Binding-site contacts:
Ligand atom C2' contacts residue ASN218 of chain 3.S at 3.5 Å.
Ligand atom C5' contacts residue ASP113 of chain 4.O at 3.7 Å.
Ligand atom N3 contacts residue TYR196 of chain 4.Q at 3.6 Å.
Ligand atom N3 contacts residue PHE149 of chain 4.Q at 3.5 Å.
Ligand atom N4 contacts residue LYS59 of chain 4.Q at 3.6 Å.
Ligand atom C5 contacts residue TYR198 of chain 4.Q at 3.5 Å (hydrophobic).
Ligand atom C2' contacts residue TYR196 of chain 4.Q at 3.0 Å (hydrophobic).
Ligand atom C5' contacts residue ARG70 of chain 3.S at 3.4 Å.
Ligand atom O4' contacts residue ARG80 of chain 4.O at 3.4 Å (salt-bridge).
Ligand atom O3' contacts residue ASP113 of chain 4.O at 3.6 Å (salt-bridge).
Ligand atom C2 contacts residue PHE149 of chain 4.Q at 3.4 Å (hydrophobic).
Ligand atom C6 contacts residue PHE149 of chain 4.Q at 3.4 Å (hydrophobic).
Ligand atom N6 contacts residue PHE149 of chain 4.Q at 3.6 Å.
Ligand atom N1 contacts residue PHE149 of chain 4.Q at 3.4 Å.
Ligand atom OP2 contacts residue TYR62 of chain 4.Q at 2.8 Å (h-bond).
Ligand atom O3' contacts residue LEU118 of chain 4.O at 3.5 Å (h-bond).
Ligand atom C2 contacts residue TYR196 of chain 4.Q at 3.7 Å (hydrophobic).
Ligand atom C3' contacts residue TYR196 of chain 4.Q at 3.1 Å (hydrophobic).
Ligand atom C2' contacts residue CYS19 of chain 4.Q at 3.7 Å (hydrophobic).
Ligand atom OP1 contacts residue LYS120 of chain 4.O at 2.9 Å (salt-bridge).
Ligand atom OP2 contacts residue LYS120 of chain 4.O at 3.4 Å (salt-bridge).
Ligand atom OP1 contacts residue ASP113 of chain 4.O at 2.9 Å (salt-bridge).
Ligand atom O2 contacts residue TYR196 of chain 4.Q at 3.2 Å.
Ligand atom OP2 contacts residue TYR196 of chain 4.Q at 2.8 Å (h-bond).
Ligand atom C5' contacts residue LYS120 of chain 4.O at 3.5 Å.
Ligand atom C5' contacts residue ARG112 of chain 4.O at 3.6 Å.
Ligand atom OP2 contacts residue ASN218 of chain 3.S at 3.1 Å (h-bond).
Ligand atom C4 contacts residue PHE149 of chain 4.Q at 3.5 Å (hydrophobic).
Ligand atom C6 contacts residue CYS19 of chain 4.Q at 3.7 Å (hydrophobic).
Ligand atom OP2 contacts residue ARG194 of chain 4.Q at 3.1 Å (salt-bridge).
Ligand atom C1' contacts residue ARG80 of chain 4.O at 3.7 Å.
Ligand atom C5 contacts residue PHE149 of chain 4.Q at 3.4 Å (hydrophobic).
Ligand atom OP2 contacts residue ARG70 of chain 3.S at 2.5 Å (salt-bridge).
Ligand atom N4 contacts residue SER60 of chain 4.Q at 3.5 Å (h-bond).
Ligand atom OP1 contacts residue ARG112 of chain 4.O at 2.9 Å (salt-bridge).
Ligand atom O3' contacts residue TYR196 of chain 4.Q at 2.9 Å (h-bond).
Ligand atom OP1 contacts residue ARG119 of chain 4.O at 3.5 Å.
Ligand atom O4' contacts residue GLN116 of chain 4.O at 3.5 Å (h-bond).
Ligand atom P contacts residue TYR196 of chain 4.Q at 3.5 Å.
Ligand atom O5' contacts residue ARG112 of chain 4.O at 3.5 Å.

Sequence of chain 4.Q:
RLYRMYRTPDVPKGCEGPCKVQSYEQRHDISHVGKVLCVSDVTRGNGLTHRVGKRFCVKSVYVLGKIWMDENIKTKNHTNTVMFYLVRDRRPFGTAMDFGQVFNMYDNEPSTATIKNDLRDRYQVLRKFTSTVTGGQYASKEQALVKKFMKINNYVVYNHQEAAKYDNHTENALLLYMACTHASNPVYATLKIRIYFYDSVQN

A protein and the small-molecule ligand that binds it are described below.
Small molecule (SMILES): Nc1ccn([C@H]2C[C@H](O[P](=O)(O)OC[C@H]3O[C@@H](n4cnc5c(N)ncnc54)C[C@@H]3O[P](=O)(O)OC[C@H]3O[C@@H](n4cnc5c(N)ncnc54)C[C@@H]3O[P](=O)(O)OC[C@H]3O[C@@H](n4ccc(N)nc4=O)C[C@@H]3O[P](=O)(O)OC[C@H]3O[C@@H](n4ccc(N)nc4=O)C[C@@H]3O[P](=O)(O)OC[C@H]3O[C@@H](n4cnc5c(N)ncnc54)C[C@@H]3O[P](=O)(O)OC[C@H]3O[C@@H](n4ccc(N)nc4=O)C[C@@H]3O)[C@@H](COP(=O)=O)O2)c(=O)n1

Sequence of chain 4.O:
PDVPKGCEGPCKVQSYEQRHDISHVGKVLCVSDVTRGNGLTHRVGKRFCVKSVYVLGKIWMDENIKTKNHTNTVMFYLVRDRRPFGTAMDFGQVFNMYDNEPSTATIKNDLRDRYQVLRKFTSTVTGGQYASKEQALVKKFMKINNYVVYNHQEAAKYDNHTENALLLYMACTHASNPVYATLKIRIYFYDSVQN

Sequence of chain 3.S:
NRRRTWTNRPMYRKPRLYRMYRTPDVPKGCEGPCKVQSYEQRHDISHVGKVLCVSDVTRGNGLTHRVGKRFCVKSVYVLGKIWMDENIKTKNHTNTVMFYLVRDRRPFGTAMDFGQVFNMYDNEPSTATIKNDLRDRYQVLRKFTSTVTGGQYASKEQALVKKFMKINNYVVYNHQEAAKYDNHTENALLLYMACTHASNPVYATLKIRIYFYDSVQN